Binding-site contacts:
Ligand atom N9 contacts residue THR53 of chain 1.A at 3.5 Å (h-bond).
Ligand atom C4 contacts residue TYR21 of chain 1.B at 3.6 Å (hydrophobic).
Ligand atom N9 contacts residue ILE54 of chain 1.A at 3.5 Å.
Ligand atom C6 contacts residue PHE170 of chain 1.B at 3.6 Å (hydrophobic).
Ligand atom C17 contacts residue ILE54 of chain 1.A at 3.6 Å (hydrophobic).
Ligand atom N9 contacts residue PHE96 of chain 1.A at 3.4 Å.
Ligand atom C20 contacts residue LEU136 of chain 1.A at 3.7 Å (hydrophobic).
Ligand atom N4 contacts residue LYS17 of chain 1.B at 3.6 Å.
Ligand atom O11 contacts residue LQJ1 of chain 1.F at 3.4 Å.
Ligand atom N8 contacts residue LEU136 of chain 1.A at 3.5 Å.
Ligand atom C5 contacts residue TYR21 of chain 1.B at 3.5 Å (hydrophobic).
Ligand atom O2 contacts residue THR133 of chain 1.B at 3.7 Å.
Ligand atom O10 contacts residue TRP16 of chain 1.A at 3.5 Å (h-bond).
Ligand atom N4 contacts residue PHE170 of chain 1.B at 3.5 Å.
Ligand atom O9 contacts residue LQJ1 of chain 1.F at 3.1 Å.
Ligand atom O11 contacts residue TRP16 of chain 1.A at 3.3 Å (h-bond).
Ligand atom O3 contacts residue PRO169 of chain 1.B at 3.4 Å.
Ligand atom N2 contacts residue TYR21 of chain 1.B at 2.6 Å (h-bond).
Ligand atom C17 contacts residue THR53 of chain 1.A at 3.5 Å.
Ligand atom N10 contacts residue PHE96 of chain 1.A at 3.2 Å.
Ligand atom O10 contacts residue ALA134 of chain 1.A at 2.9 Å (h-bond).
Ligand atom C7 contacts residue TRP16 of chain 1.B at 3.7 Å (hydrophobic).
Ligand atom O7 contacts residue LEU136 of chain 1.A at 3.6 Å.
Ligand atom P2 contacts residue LQJ1 of chain 1.F at 3.6 Å.
Ligand atom O3 contacts residue PHE170 of chain 1.B at 3.1 Å (h-bond).
Ligand atom C1 contacts residue LQJ1 of chain 1.F at 3.3 Å.
Ligand atom N5 contacts residue TYR21 of chain 1.B at 3.1 Å (h-bond).
Ligand atom O4 contacts residue THR133 of chain 1.B at 3.7 Å.
Ligand atom N5 contacts residue THR19 of chain 1.B at 3.4 Å (h-bond).
Ligand atom O2 contacts residue ALA134 of chain 1.B at 3.2 Å.
Ligand atom C19 contacts residue LEU136 of chain 1.A at 3.6 Å (hydrophobic).
Ligand atom C5 contacts residue PHE170 of chain 1.B at 3.6 Å (hydrophobic).
Ligand atom N5 contacts residue PRO31 of chain 1.B at 3.5 Å (h-bond).
Ligand atom C18 contacts residue PHE96 of chain 1.A at 3.4 Å (hydrophobic).
Ligand atom C11 contacts residue LEU136 of chain 1.A at 3.8 Å (hydrophobic).
Ligand atom N3 contacts residue PHE170 of chain 1.B at 3.8 Å.
Ligand atom N5 contacts residue LYS17 of chain 1.B at 3.0 Å (salt-bridge).
Ligand atom C7 contacts residue PHE170 of chain 1.B at 3.4 Å (hydrophobic).
Ligand atom O10 contacts residue GLY11 of chain 1.A at 3.4 Å.
Ligand atom O8 contacts residue ASP12 of chain 1.A at 3.2 Å (salt-bridge).

The protein below binds the small molecule below.
Small molecule (SMILES): Nc1ncnc2c1ncn2[C@@H]1O[C@H](CO)[C@@H](OP(=O)(O)OC[C@@H]2O[C@H](n3cnc4c(N)ncnc43)[C@H]3OP(=O)(O)O[C@H]32)[C@H]1O

Sequence of chain 1.A:
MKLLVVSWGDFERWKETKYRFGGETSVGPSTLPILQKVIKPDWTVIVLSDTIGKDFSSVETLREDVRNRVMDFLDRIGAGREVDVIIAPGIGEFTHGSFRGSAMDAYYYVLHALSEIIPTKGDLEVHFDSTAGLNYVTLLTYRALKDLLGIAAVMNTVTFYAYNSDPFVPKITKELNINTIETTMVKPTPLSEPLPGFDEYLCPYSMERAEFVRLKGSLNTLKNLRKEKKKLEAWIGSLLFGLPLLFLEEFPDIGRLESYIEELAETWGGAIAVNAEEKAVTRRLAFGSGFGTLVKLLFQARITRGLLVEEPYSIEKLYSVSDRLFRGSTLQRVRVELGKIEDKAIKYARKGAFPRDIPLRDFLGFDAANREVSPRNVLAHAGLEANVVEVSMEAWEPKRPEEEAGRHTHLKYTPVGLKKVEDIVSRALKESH

Sequence of chain 1.B:
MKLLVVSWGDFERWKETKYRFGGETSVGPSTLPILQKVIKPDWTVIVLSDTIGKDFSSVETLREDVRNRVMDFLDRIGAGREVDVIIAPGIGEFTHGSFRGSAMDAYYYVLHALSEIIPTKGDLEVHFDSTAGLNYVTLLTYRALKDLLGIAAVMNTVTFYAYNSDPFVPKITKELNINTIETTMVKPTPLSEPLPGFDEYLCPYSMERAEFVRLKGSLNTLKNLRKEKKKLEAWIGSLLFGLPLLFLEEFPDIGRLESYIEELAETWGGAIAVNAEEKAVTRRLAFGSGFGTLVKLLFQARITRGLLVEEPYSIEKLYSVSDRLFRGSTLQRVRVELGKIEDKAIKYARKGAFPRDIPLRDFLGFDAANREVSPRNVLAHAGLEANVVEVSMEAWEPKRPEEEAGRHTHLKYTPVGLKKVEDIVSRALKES